Sequence of chain 2.B:
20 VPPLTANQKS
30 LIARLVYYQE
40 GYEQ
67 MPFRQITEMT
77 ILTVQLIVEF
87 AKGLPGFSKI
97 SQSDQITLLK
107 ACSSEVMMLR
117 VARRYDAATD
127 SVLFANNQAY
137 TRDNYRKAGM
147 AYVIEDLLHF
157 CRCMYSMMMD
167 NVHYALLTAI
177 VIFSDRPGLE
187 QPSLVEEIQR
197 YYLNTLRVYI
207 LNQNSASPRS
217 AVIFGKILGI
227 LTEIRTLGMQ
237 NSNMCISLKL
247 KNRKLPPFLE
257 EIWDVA

Binding-site contacts:
Ligand atom C3 contacts residue VAL117 of chain 2.B at 3.4 Å (hydrophobic).
Ligand atom C49 contacts residue VAL149 of chain 2.B at 3.6 Å (hydrophobic).
Ligand atom O34 contacts residue TYR141 of chain 2.B at 2.7 Å (h-bond).
Ligand atom C35 contacts residue VAL149 of chain 2.B at 3.8 Å (hydrophobic).
Ligand atom C4 contacts residue MET114 of chain 2.B at 3.4 Å (hydrophobic).
Ligand atom C41 contacts residue MET240 of chain 2.B at 3.7 Å (hydrophobic).
Ligand atom C36 contacts residue TYR141 of chain 2.B at 3.8 Å (hydrophobic).
Ligand atom C40 contacts residue VAL149 of chain 2.B at 3.7 Å (hydrophobic).
Ligand atom C10 contacts residue THR76 of chain 2.B at 3.7 Å.
Ligand atom CL8 contacts residue ASN237 of chain 2.B at 3.3 Å.
Ligand atom N18 contacts residue ASN237 of chain 2.B at 3.4 Å (h-bond).
Ligand atom N12 contacts residue ASN237 of chain 2.B at 3.7 Å.
Ligand atom C28 contacts residue MET240 of chain 2.B at 3.6 Å (hydrophobic).
Ligand atom C2 contacts residue VAL117 of chain 2.B at 3.6 Å (hydrophobic).
Ligand atom C1 contacts residue TYR136 of chain 2.B at 3.8 Å (hydrophobic).
Ligand atom O50 contacts residue VAL149 of chain 2.B at 3.4 Å.
Ligand atom C13 contacts residue THR73 of chain 2.B at 3.8 Å.
Ligand atom C19 contacts residue TYR141 of chain 2.B at 3.4 Å (hydrophobic).
Ligand atom C36 contacts residue VAL149 of chain 2.B at 3.7 Å (hydrophobic).
Ligand atom C2 contacts residue TYR141 of chain 2.B at 3.8 Å (hydrophobic).
Ligand atom C13 contacts residue LEU255 of chain 2.B at 3.5 Å (hydrophobic).
Ligand atom C38 contacts residue VAL149 of chain 2.B at 3.4 Å (hydrophobic).
Ligand atom O50 contacts residue GLN236 of chain 2.B at 3.3 Å.
Ligand atom C41 contacts residue ASN237 of chain 2.B at 3.6 Å.
Ligand atom C7 contacts residue THR76 of chain 2.B at 3.7 Å.
Ligand atom C28 contacts residue ASN237 of chain 2.B at 3.1 Å.
Ligand atom CL8 contacts residue MET114 of chain 2.B at 3.6 Å.
Ligand atom N9 contacts residue THR76 of chain 2.B at 2.7 Å (h-bond).
Ligand atom C49 contacts residue GLN236 of chain 2.B at 3.4 Å.
Ligand atom C24 contacts residue MET146 of chain 2.B at 3.4 Å (hydrophobic).
Ligand atom C4 contacts residue MET113 of chain 2.B at 3.5 Å (hydrophobic).
Ligand atom C37 contacts residue VAL149 of chain 2.B at 3.6 Å (hydrophobic).
Ligand atom C24 contacts residue MET240 of chain 2.B at 3.4 Å (hydrophobic).
Ligand atom C41 contacts residue GLN236 of chain 2.B at 3.6 Å.
Ligand atom C1 contacts residue TYR141 of chain 2.B at 3.2 Å (hydrophobic).
Ligand atom C37 contacts residue LEU153 of chain 2.B at 3.8 Å (hydrophobic).
Ligand atom O47 contacts residue LEU153 of chain 2.B at 3.6 Å.
Ligand atom C39 contacts residue VAL149 of chain 2.B at 3.5 Å (hydrophobic).
Ligand atom C10 contacts residue TRP259 of chain 2.B at 3.8 Å (hydrophobic).
Ligand atom C48 contacts residue GLN236 of chain 2.B at 3.5 Å.

This small molecule binds to this protein.
Small molecule (SMILES): Cc1nc(-c2ccccc2Cl)n(NC(=O)c2ccc3c(c2C)OCCO3)c1C(C)C